A small-molecule ligand and the protein it binds are described below.
Small molecule (SMILES): CC(=O)N[C@H]1[C@H](O[C@H]2[C@H](O)[C@@H](NC(C)=O)CO[C@@H]2CO)O[C@H](CO)[C@@H](O[C@@H]2O[C@H](CO[C@H]3O[C@H](CO)[C@@H](O)[C@H](O)[C@@H]3O)[C@@H](O)[C@H](O[C@H]3O[C@H](CO)[C@@H](O)[C@H](O)[C@@H]3O)[C@@H]2O)[C@@H]1O

Sequence of chain 1.A:
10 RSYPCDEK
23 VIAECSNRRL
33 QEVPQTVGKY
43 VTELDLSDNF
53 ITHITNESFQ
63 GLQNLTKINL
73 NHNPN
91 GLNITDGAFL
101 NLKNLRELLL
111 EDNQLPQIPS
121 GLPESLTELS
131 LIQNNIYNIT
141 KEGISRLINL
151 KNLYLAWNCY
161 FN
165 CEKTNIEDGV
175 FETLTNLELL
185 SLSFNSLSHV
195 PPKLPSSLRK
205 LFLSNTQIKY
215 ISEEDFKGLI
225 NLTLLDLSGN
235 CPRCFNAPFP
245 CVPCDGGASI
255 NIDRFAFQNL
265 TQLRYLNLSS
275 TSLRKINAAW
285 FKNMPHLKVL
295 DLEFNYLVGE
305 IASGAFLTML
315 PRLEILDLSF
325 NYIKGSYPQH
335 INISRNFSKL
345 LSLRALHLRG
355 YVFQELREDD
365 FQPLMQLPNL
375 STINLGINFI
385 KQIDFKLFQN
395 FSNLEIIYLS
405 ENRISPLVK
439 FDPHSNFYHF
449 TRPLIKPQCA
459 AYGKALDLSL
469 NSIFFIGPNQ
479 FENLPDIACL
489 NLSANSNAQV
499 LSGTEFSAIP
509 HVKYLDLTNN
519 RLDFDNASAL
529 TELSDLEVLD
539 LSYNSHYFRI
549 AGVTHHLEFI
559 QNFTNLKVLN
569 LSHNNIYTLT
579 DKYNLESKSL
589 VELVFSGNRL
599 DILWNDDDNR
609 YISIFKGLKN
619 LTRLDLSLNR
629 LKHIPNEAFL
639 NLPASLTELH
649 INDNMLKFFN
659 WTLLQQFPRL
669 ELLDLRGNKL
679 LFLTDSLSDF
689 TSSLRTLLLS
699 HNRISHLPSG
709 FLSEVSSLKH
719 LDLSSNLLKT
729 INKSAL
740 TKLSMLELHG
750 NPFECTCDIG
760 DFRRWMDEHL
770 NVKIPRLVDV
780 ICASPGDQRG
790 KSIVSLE

Binding-site contacts:
Ligand atom O7 contacts residue ASN568 of chain 1.A at 3.7 Å.
Ligand atom O6 contacts residue VAL592 of chain 1.A at 3.7 Å.
Ligand atom C2 contacts residue GLN456 of chain 1.A at 3.8 Å.
Ligand atom C2 contacts residue ASP538 of chain 1.A at 3.6 Å.
Ligand atom C3 contacts residue ASP538 of chain 1.A at 3.8 Å.
Ligand atom C5 contacts residue ASN568 of chain 1.A at 3.6 Å.
Ligand atom C4 contacts residue GLN456 of chain 1.A at 3.9 Å.
Ligand atom C2 contacts residue ASN568 of chain 1.A at 2.4 Å.
Ligand atom O7 contacts residue SER540 of chain 1.A at 4.0 Å.
Ligand atom C1 contacts residue ASP538 of chain 1.A at 3.6 Å.
Ligand atom O5 contacts residue ASN568 of chain 1.A at 2.3 Å (h-bond).
Ligand atom C1 contacts residue SER540 of chain 1.A at 4.1 Å.
Ligand atom C4 contacts residue ASN568 of chain 1.A at 4.2 Å.
Ligand atom N2 contacts residue ASN568 of chain 1.A at 2.9 Å (h-bond).
Ligand atom C6 contacts residue VAL566 of chain 1.A at 3.7 Å (hydrophobic).
Ligand atom C8 contacts residue TYR512 of chain 1.A at 4.2 Å (hydrophobic).
Ligand atom O6 contacts residue GLU590 of chain 1.A at 2.8 Å (salt-bridge).
Ligand atom O3 contacts residue GLN456 of chain 1.A at 3.0 Å (h-bond).
Ligand atom C6 contacts residue VAL592 of chain 1.A at 4.0 Å (hydrophobic).
Ligand atom C8 contacts residue SER540 of chain 1.A at 3.7 Å.
Ligand atom O7 contacts residue GLN456 of chain 1.A at 3.8 Å.
Ligand atom N2 contacts residue SER540 of chain 1.A at 3.7 Å.
Ligand atom C1 contacts residue ASN568 of chain 1.A at 1.4 Å.
Ligand atom C8 contacts residue ASP538 of chain 1.A at 3.9 Å.
Ligand atom C6 contacts residue GLU590 of chain 1.A at 3.4 Å.
Ligand atom C7 contacts residue GLN456 of chain 1.A at 4.2 Å.
Ligand atom C3 contacts residue GLN456 of chain 1.A at 3.7 Å.
Ligand atom C6 contacts residue GLN456 of chain 1.A at 4.2 Å.
Ligand atom C5 contacts residue GLN456 of chain 1.A at 4.2 Å.
Ligand atom C7 contacts residue ASP538 of chain 1.A at 3.8 Å.
Ligand atom O5 contacts residue VAL592 of chain 1.A at 3.6 Å.
Ligand atom N2 contacts residue ASP538 of chain 1.A at 2.9 Å (salt-bridge).
Ligand atom C7 contacts residue TYR512 of chain 1.A at 4.1 Å (hydrophobic).
Ligand atom O6 contacts residue ARG621 of chain 1.A at 3.9 Å.
Ligand atom C3 contacts residue ASN568 of chain 1.A at 3.8 Å.
Ligand atom C8 contacts residue VAL536 of chain 1.A at 3.9 Å (hydrophobic).
Ligand atom O7 contacts residue TYR512 of chain 1.A at 3.0 Å (h-bond).
Ligand atom C7 contacts residue SER540 of chain 1.A at 3.6 Å.
Ligand atom C7 contacts residue ASN568 of chain 1.A at 3.6 Å.
Ligand atom O5 contacts residue GLN456 of chain 1.A at 3.8 Å.